Sequence of chain 2.A:
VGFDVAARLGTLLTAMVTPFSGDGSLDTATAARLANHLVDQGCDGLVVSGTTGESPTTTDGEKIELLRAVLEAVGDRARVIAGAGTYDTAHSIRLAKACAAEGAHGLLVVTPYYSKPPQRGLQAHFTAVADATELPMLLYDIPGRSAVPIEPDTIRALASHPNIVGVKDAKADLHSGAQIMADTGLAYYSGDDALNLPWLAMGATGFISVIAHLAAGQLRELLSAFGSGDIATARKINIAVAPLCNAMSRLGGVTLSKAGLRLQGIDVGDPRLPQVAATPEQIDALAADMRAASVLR

A small-molecule ligand and the protein it binds are described below.
Small molecule (SMILES): O=C(O)CCCCC(=O)C(=O)O

Binding-site contacts:
Ligand atom OAE contacts residue TYR143 of chain 2.A at 3.8 Å.
Ligand atom CAH contacts residue ARG148 of chain 2.A at 4.1 Å.
Ligand atom OAB contacts residue ALA18 of chain 2.A at 4.0 Å.
Ligand atom CAF contacts residue VAL213 of chain 2.A at 3.9 Å (hydrophobic).
Ligand atom CAJ contacts residue ARG148 of chain 2.A at 3.6 Å.
Ligand atom OAE contacts residue ALA18 of chain 2.A at 3.6 Å.
Ligand atom CAL contacts residue ALA18 of chain 2.A at 3.9 Å (hydrophobic).
Ligand atom OAB contacts residue GLY53 of chain 2.A at 3.8 Å.
Ligand atom CAK contacts residue ALA18 of chain 2.A at 3.6 Å (hydrophobic).
Ligand atom OAD contacts residue ARG148 of chain 2.A at 4.1 Å.
Ligand atom CAG contacts residue TYR143 of chain 2.A at 3.5 Å (hydrophobic).
Ligand atom CAK contacts residue LYS171 of chain 2.A at 2.5 Å.
Ligand atom CAF contacts residue GLY194 of chain 2.A at 3.5 Å.
Ligand atom CAL contacts residue LYS171 of chain 2.A at 2.0 Å.
Ligand atom CAK contacts residue THR55 of chain 2.A at 3.7 Å.
Ligand atom OAB contacts residue THR54 of chain 2.A at 3.1 Å (h-bond).
Ligand atom CAI contacts residue ALA18 of chain 2.A at 4.2 Å (hydrophobic).
Ligand atom OAB contacts residue LEU111 of chain 2.A at 4.1 Å.
Ligand atom CAG contacts residue GLY194 of chain 2.A at 3.2 Å.
Ligand atom CAK contacts residue THR54 of chain 2.A at 3.5 Å.
Ligand atom CAI contacts residue TYR143 of chain 2.A at 3.9 Å (hydrophobic).
Ligand atom CAK contacts residue TYR143 of chain 2.A at 3.2 Å (hydrophobic).
Ligand atom CAI contacts residue VAL213 of chain 2.A at 3.5 Å (hydrophobic).
Ligand atom OAE contacts residue GLY53 of chain 2.A at 4.1 Å.
Ligand atom CAI contacts residue LYS171 of chain 2.A at 3.3 Å.
Ligand atom CAG contacts residue VAL213 of chain 2.A at 4.2 Å (hydrophobic).
Ligand atom CAL contacts residue TYR143 of chain 2.A at 3.1 Å (hydrophobic).
Ligand atom OAB contacts residue LYS171 of chain 2.A at 2.4 Å (salt-bridge).
Ligand atom OAA contacts residue ARG148 of chain 2.A at 2.6 Å (salt-bridge).
Ligand atom OAE contacts residue LYS171 of chain 2.A at 3.8 Å.
Ligand atom OAE contacts residue THR55 of chain 2.A at 2.6 Å (h-bond).
Ligand atom CAJ contacts residue ILE145 of chain 2.A at 4.0 Å (hydrophobic).
Ligand atom CAH contacts residue ILE145 of chain 2.A at 4.0 Å (hydrophobic).
Ligand atom OAE contacts residue THR54 of chain 2.A at 3.1 Å.
Ligand atom CAI contacts residue ILE211 of chain 2.A at 3.9 Å (hydrophobic).
Ligand atom CAI contacts residue THR55 of chain 2.A at 3.8 Å.
Ligand atom OAA contacts residue ILE145 of chain 2.A at 3.3 Å.
Ligand atom CAG contacts residue LYS171 of chain 2.A at 3.8 Å.
Ligand atom OAB contacts residue TYR143 of chain 2.A at 3.2 Å (h-bond).
Ligand atom CAH contacts residue TYR143 of chain 2.A at 3.8 Å (hydrophobic).